Binding-site contacts:
Ligand atom OE2 contacts residue LU1 of chain 1.B at 2.2 Å.
Ligand atom OD1 contacts residue LU1 of chain 1.B at 2.3 Å.
Ligand atom ND2 contacts residue LU1 of chain 1.B at 3.8 Å.
Ligand atom N contacts residue LU1 of chain 1.B at 4.3 Å.
Ligand atom OD1 contacts residue LU1 of chain 1.B at 2.2 Å.
Ligand atom CG contacts residue LU1 of chain 1.B at 2.9 Å.
Ligand atom N contacts residue LU1 of chain 1.B at 4.2 Å.
Ligand atom CA contacts residue LU1 of chain 1.B at 4.4 Å.
Ligand atom CB contacts residue LU1 of chain 1.B at 4.3 Å.
Ligand atom N contacts residue LU1 of chain 1.B at 4.3 Å.
Ligand atom C contacts residue LU1 of chain 1.B at 3.5 Å.
Ligand atom CD contacts residue LU1 of chain 1.B at 2.6 Å.
Ligand atom OE1 contacts residue LU1 of chain 1.B at 2.2 Å.
Ligand atom CG contacts residue LU1 of chain 1.B at 4.1 Å.
Ligand atom OD2 contacts residue LU1 of chain 1.B at 2.8 Å.
Ligand atom CG contacts residue LU1 of chain 1.B at 3.4 Å.
Ligand atom CA contacts residue LU1 of chain 1.B at 4.4 Å.
Ligand atom O contacts residue LU1 of chain 1.B at 2.4 Å.

A protein and the small-molecule ligand that binds it are described below.
Small molecule (SMILES): CC[C@H](C)[C@H](NC(=O)[C@H](Cc1c[nH]c2ccccc12)NC(=O)CNC(=O)[C@H](CC(=O)O)NC(=O)[C@H](CC(N)=O)NC(=O)[C@H](CC(N)=O)NC(=O)[C@@H](NC(=O)[C@H](CC(=O)O)NC(=O)[C@@H](NC(=O)[C@@H](N)Cc1ccccc1)[C@@H](C)CC)[C@@H](C)O)C(=O)N[C@@H](CCC(=O)O)C(=O)NCC(=O)N[C@@H](CC(=O)O)C(=O)N[C@@H](CCC(=O)O)C(=O)N[C@@H](CC(C)C)C(=O)N[C@@H](CC(C)C)C(=O)N[C@@H](C)C=O